Sequence of chain 2.A:
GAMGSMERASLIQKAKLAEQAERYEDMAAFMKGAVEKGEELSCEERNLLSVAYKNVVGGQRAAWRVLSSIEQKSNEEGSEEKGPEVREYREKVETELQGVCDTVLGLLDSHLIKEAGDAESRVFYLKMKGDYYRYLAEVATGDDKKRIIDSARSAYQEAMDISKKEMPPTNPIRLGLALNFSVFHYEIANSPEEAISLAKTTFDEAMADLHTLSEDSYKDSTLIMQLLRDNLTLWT

Binding-site contacts:
Ligand atom N3 contacts residue VAL5 of chain 2.B at 4.2 Å.
Ligand atom C1 contacts residue ILE173 of chain 2.A at 3.9 Å (hydrophobic).
Ligand atom C4 contacts residue PHE124 of chain 2.A at 3.9 Å (hydrophobic).
Ligand atom C12 contacts residue VAL5 of chain 2.B at 3.9 Å (hydrophobic).
Ligand atom CL2 contacts residue PHE124 of chain 2.A at 4.0 Å.
Ligand atom O3 contacts residue LEU223 of chain 2.A at 4.1 Å.
Ligand atom C16 contacts residue PRO172 of chain 2.A at 3.4 Å (hydrophobic).
Ligand atom C22 contacts residue ASN47 of chain 2.A at 3.8 Å.
Ligand atom CL2 contacts residue GLY176 of chain 2.A at 4.2 Å.
Ligand atom O2 contacts residue ILE224 of chain 2.A at 4.2 Å.
Ligand atom C14 contacts residue LYS127 of chain 2.A at 4.0 Å.
Ligand atom N1 contacts residue ILE173 of chain 2.A at 3.6 Å.
Ligand atom C15 contacts residue LYS127 of chain 2.A at 4.1 Å.
Ligand atom C15 contacts residue VAL5 of chain 2.B at 3.9 Å (hydrophobic).
Ligand atom C3 contacts residue PHE124 of chain 2.A at 3.7 Å (hydrophobic).
Ligand atom C7 contacts residue ILE173 of chain 2.A at 3.9 Å (hydrophobic).
Ligand atom C13 contacts residue VAL5 of chain 2.B at 3.4 Å (hydrophobic).
Ligand atom C1 contacts residue ARG46 of chain 2.A at 4.0 Å.
Ligand atom C1 contacts residue CYS43 of chain 2.A at 2.9 Å (hydrophobic).
Ligand atom C15 contacts residue PHE124 of chain 2.A at 4.1 Å (hydrophobic).
Ligand atom CL2 contacts residue LYS127 of chain 2.A at 3.3 Å.
Ligand atom C2 contacts residue CYS43 of chain 2.A at 1.9 Å (hydrophobic).
Ligand atom C17 contacts residue ILE224 of chain 2.A at 4.0 Å (hydrophobic).
Ligand atom C17 contacts residue VAL5 of chain 2.B at 4.0 Å (hydrophobic).
Ligand atom C20 contacts residue LEU223 of chain 2.A at 3.8 Å (hydrophobic).
Ligand atom C21 contacts residue ILE224 of chain 2.A at 4.0 Å (hydrophobic).
Ligand atom C20 contacts residue VAL5 of chain 2.B at 3.8 Å (hydrophobic).
Ligand atom C14 contacts residue PHE124 of chain 2.A at 3.8 Å (hydrophobic).
Ligand atom O1 contacts residue ILE173 of chain 2.A at 4.1 Å.
Ligand atom C16 contacts residue VAL5 of chain 2.B at 4.0 Å (hydrophobic).
Ligand atom O1 contacts residue CYS43 of chain 2.A at 3.1 Å (h-bond).
Ligand atom N1 contacts residue CYS43 of chain 2.A at 4.0 Å.
Ligand atom C14 contacts residue VAL5 of chain 2.B at 3.9 Å (hydrophobic).
Ligand atom C2 contacts residue GLU120 of chain 2.A at 3.5 Å.
Ligand atom C3 contacts residue ILE173 of chain 2.A at 3.8 Å (hydrophobic).
Ligand atom CL2 contacts residue ILE173 of chain 2.A at 3.6 Å.
Ligand atom O1 contacts residue ARG46 of chain 2.A at 2.8 Å (salt-bridge).
Ligand atom C2 contacts residue ARG46 of chain 2.A at 4.2 Å.
Ligand atom C4 contacts residue CYS43 of chain 2.A at 4.0 Å (hydrophobic).
Ligand atom C4 contacts residue ASN47 of chain 2.A at 4.1 Å.

Sequence of chain 2.B:
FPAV

This small molecule binds to this protein.
Small molecule (SMILES): O=C(CCl)N1CCC2(CC1)CC(NC(=O)C1(Nc3ccc(Cl)cc3)CCOCC1)C2